Sequence of chain 1.A:
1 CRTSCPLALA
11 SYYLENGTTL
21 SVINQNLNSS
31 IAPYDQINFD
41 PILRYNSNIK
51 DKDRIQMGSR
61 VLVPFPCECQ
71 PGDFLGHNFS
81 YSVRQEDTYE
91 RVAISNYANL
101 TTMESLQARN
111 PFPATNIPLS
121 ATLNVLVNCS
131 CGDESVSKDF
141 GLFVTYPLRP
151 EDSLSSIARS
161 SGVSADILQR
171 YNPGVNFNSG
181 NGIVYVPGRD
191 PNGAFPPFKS

A small-molecule ligand and the protein it binds are described below.
Small molecule (SMILES): CC(=O)N[C@@H]1[C@@H](O)[C@H](O)[C@@H](CO)O[C@H]1O

Binding-site contacts:
Ligand atom C2 contacts residue ASN16 of chain 1.A at 2.3 Å.
Ligand atom C8 contacts residue ILE94 of chain 1.A at 3.9 Å (hydrophobic).
Ligand atom N2 contacts residue ASN16 of chain 1.A at 2.8 Å (h-bond).
Ligand atom C8 contacts residue ASN16 of chain 1.A at 4.3 Å.
Ligand atom C7 contacts residue ASN16 of chain 1.A at 3.4 Å.
Ligand atom C8 contacts residue NAG1 of chain 1.C at 4.0 Å.
Ligand atom C7 contacts residue SER95 of chain 1.A at 4.0 Å.
Ligand atom C8 contacts residue SER95 of chain 1.A at 3.9 Å.
Ligand atom O7 contacts residue SER95 of chain 1.A at 3.4 Å.
Ligand atom O7 contacts residue ILE94 of chain 1.A at 4.5 Å.
Ligand atom C1 contacts residue ASN16 of chain 1.A at 1.4 Å.
Ligand atom C3 contacts residue ASN16 of chain 1.A at 3.7 Å.
Ligand atom C4 contacts residue ASN16 of chain 1.A at 4.2 Å.
Ligand atom O5 contacts residue ASN16 of chain 1.A at 2.4 Å (h-bond).
Ligand atom O3 contacts residue NAG2 of chain 1.C at 4.1 Å.
Ligand atom N2 contacts residue GLU15 of chain 1.A at 3.6 Å.
Ligand atom O7 contacts residue ASN16 of chain 1.A at 3.9 Å.
Ligand atom C7 contacts residue GLU15 of chain 1.A at 3.6 Å.
Ligand atom C8 contacts residue GLU15 of chain 1.A at 2.7 Å.
Ligand atom C5 contacts residue ASN16 of chain 1.A at 3.6 Å.